Sequence of chain 9.B:
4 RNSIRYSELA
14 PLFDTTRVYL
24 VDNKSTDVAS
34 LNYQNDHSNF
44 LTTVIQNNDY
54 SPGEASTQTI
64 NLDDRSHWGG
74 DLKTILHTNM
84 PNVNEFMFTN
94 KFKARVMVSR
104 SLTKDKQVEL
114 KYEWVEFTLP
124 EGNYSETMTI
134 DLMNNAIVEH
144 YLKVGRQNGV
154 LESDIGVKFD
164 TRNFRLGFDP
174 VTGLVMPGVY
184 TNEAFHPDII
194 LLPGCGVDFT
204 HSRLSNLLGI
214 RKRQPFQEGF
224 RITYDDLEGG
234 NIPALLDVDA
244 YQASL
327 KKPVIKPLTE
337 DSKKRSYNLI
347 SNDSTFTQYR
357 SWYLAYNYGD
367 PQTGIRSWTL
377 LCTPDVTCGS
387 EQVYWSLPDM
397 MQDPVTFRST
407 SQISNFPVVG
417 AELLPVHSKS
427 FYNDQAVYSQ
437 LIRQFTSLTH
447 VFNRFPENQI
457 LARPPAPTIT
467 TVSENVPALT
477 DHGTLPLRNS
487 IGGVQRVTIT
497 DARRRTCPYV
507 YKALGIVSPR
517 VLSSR

A small-molecule ligand and the protein it binds are described below.
Small molecule (SMILES): CC(C)[C@H](NC(=O)[C@@H]1CCCN1C(=O)[C@H](CC(N)=O)NC(=O)[C@H](Cc1ccccc1)NC(=O)[C@@H](N)[C@@H](C)O)C(=O)N[C@@H](Cc1ccc(O)cc1)C(=O)N1CCC[C@H]1C(=O)N[C@@H](Cc1ccc(O)cc1)C(=O)N[C@@H](CC(=O)O)C(=O)N[C@H](C=O)[C@@H](C)O

Binding-site contacts:
Ligand atom CE1 contacts residue THR445 of chain 9.B at 3.3 Å.
Ligand atom OD1 contacts residue GLU155 of chain 9.B at 3.8 Å.
Ligand atom OD2 contacts residue LYS339 of chain 9.B at 3.6 Å.
Ligand atom CG1 contacts residue PHE451 of chain 9.B at 3.4 Å (hydrophobic).
Ligand atom CG contacts residue TYR244 of chain 9.C at 3.4 Å (hydrophobic).
Ligand atom CZ contacts residue HIS446 of chain 9.B at 3.7 Å.
Ligand atom CG contacts residue LYS339 of chain 9.B at 3.8 Å.
Ligand atom CG contacts residue PRO452 of chain 9.B at 3.5 Å (hydrophobic).
Ligand atom O contacts residue ARG149 of chain 9.B at 2.6 Å (salt-bridge).
Ligand atom CE2 contacts residue MET179 of chain 9.C at 3.8 Å (hydrophobic).
Ligand atom CB contacts residue ARG450 of chain 9.B at 3.6 Å.
Ligand atom ND2 contacts residue GLU155 of chain 9.B at 3.1 Å (salt-bridge).
Ligand atom O contacts residue HIS446 of chain 9.B at 2.8 Å.
Ligand atom C contacts residue HIS446 of chain 9.B at 3.4 Å.
Ligand atom CD contacts residue ARG450 of chain 9.B at 2.9 Å.
Ligand atom CZ contacts residue ASP172 of chain 9.C at 3.6 Å.
Ligand atom CB contacts residue GLN245 of chain 9.C at 3.8 Å.
Ligand atom CB contacts residue LYS339 of chain 9.B at 2.9 Å.
Ligand atom CA contacts residue LYS339 of chain 9.B at 3.1 Å.
Ligand atom C contacts residue ARG149 of chain 9.B at 3.8 Å.
Ligand atom CE2 contacts residue HIS446 of chain 9.B at 3.5 Å.
Ligand atom OH contacts residue HIS446 of chain 9.B at 3.1 Å (h-bond).
Ligand atom CD1 contacts residue PRO180 of chain 9.C at 3.5 Å (hydrophobic).
Ligand atom CZ contacts residue THR445 of chain 9.B at 3.4 Å.
Ligand atom CG2 contacts residue LEU145 of chain 9.B at 3.8 Å (hydrophobic).
Ligand atom OH contacts residue LEU239 of chain 9.C at 3.9 Å.
Ligand atom CG contacts residue ARG450 of chain 9.B at 3.5 Å.
Ligand atom CE1 contacts residue ARG149 of chain 9.B at 3.6 Å.
Ligand atom CA contacts residue GLU155 of chain 9.B at 3.9 Å.
Ligand atom O contacts residue ARG450 of chain 9.B at 3.3 Å (salt-bridge).
Ligand atom CB contacts residue PRO452 of chain 9.B at 3.9 Å (hydrophobic).
Ligand atom CE1 contacts residue PRO180 of chain 9.C at 3.2 Å (hydrophobic).
Ligand atom CZ contacts residue ARG149 of chain 9.B at 3.8 Å.
Ligand atom OD1 contacts residue LYS339 of chain 9.B at 2.9 Å (salt-bridge).
Ligand atom CG1 contacts residue ARG450 of chain 9.B at 3.4 Å.
Ligand atom CG2 contacts residue GLU155 of chain 9.B at 3.7 Å.
Ligand atom CG contacts residue GLU155 of chain 9.B at 3.8 Å.
Ligand atom OH contacts residue MET179 of chain 9.C at 3.4 Å.
Ligand atom OH contacts residue THR445 of chain 9.B at 3.2 Å.
Ligand atom CG1 contacts residue GLU155 of chain 9.B at 3.8 Å.

Sequence of chain 9.C:
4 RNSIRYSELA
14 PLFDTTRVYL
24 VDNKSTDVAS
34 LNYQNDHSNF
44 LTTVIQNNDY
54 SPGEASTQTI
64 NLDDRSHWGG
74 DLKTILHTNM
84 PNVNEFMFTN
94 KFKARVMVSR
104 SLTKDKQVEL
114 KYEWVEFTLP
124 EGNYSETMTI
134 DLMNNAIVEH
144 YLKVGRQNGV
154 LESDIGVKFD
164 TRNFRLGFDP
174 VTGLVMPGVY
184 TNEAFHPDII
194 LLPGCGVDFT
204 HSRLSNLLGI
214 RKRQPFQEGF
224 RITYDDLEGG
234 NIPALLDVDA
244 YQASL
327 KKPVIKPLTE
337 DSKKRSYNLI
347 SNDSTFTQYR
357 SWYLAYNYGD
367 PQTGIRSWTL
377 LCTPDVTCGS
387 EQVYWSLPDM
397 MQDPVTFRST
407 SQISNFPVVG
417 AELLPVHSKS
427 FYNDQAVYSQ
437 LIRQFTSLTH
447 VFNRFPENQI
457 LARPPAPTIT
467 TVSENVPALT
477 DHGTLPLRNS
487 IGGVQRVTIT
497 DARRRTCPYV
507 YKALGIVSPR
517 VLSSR